The protein below binds the small molecule below.
Small molecule (SMILES): CNC(=O)c1cccc2cc(Oc3ccnc4cc(OCC5(N)CC5)c(OC)cc34)ccc12

Binding-site contacts:
Ligand atom C19 contacts residue LEU36 of chain 1.B at 3.7 Å (hydrophobic).
Ligand atom C24 contacts residue ALA64 of chain 1.B at 3.7 Å (hydrophobic).
Ligand atom C25 contacts residue GLU114 of chain 1.B at 3.6 Å.
Ligand atom C01 contacts residue PHE194 of chain 1.B at 3.0 Å (hydrophobic).
Ligand atom C11 contacts residue ASP193 of chain 1.B at 3.3 Å.
Ligand atom C03 contacts residue GLU83 of chain 1.B at 3.4 Å.
Ligand atom O15 contacts residue VAL44 of chain 1.B at 3.7 Å.
Ligand atom C29 contacts residue SER117 of chain 1.B at 3.6 Å.
Ligand atom C25 contacts residue ALA64 of chain 1.B at 3.6 Å (hydrophobic).
Ligand atom C21 contacts residue ALA116 of chain 1.B at 3.4 Å (hydrophobic).
Ligand atom C24 contacts residue TYR115 of chain 1.B at 3.7 Å (hydrophobic).
Ligand atom C27 contacts residue ALA116 of chain 1.B at 3.6 Å (hydrophobic).
Ligand atom O04 contacts residue ALA192 of chain 1.B at 3.7 Å.
Ligand atom C01 contacts residue ASP193 of chain 1.B at 3.5 Å.
Ligand atom C06 contacts residue VAL113 of chain 1.B at 3.7 Å (hydrophobic).
Ligand atom C08 contacts residue VAL113 of chain 1.B at 3.6 Å (hydrophobic).
Ligand atom C21 contacts residue TYR115 of chain 1.B at 3.6 Å (hydrophobic).
Ligand atom N23 contacts residue LEU182 of chain 1.B at 3.7 Å.
Ligand atom C33 contacts residue LEU36 of chain 1.B at 3.4 Å (hydrophobic).
Ligand atom C16 contacts residue LEU182 of chain 1.B at 3.5 Å (hydrophobic).
Ligand atom N02 contacts residue GLU83 of chain 1.B at 2.6 Å (salt-bridge).
Ligand atom C01 contacts residue GLU83 of chain 1.B at 3.6 Å.
Ligand atom C08 contacts residue LYS66 of chain 1.B at 3.3 Å.
Ligand atom N23 contacts residue ALA116 of chain 1.B at 2.9 Å (h-bond).
Ligand atom C24 contacts residue LEU182 of chain 1.B at 3.5 Å (hydrophobic).
Ligand atom C07 contacts residue LYS66 of chain 1.B at 3.6 Å.
Ligand atom C25 contacts residue LEU182 of chain 1.B at 3.5 Å (hydrophobic).
Ligand atom O32 contacts residue LEU36 of chain 1.B at 3.3 Å (h-bond).
Ligand atom C24 contacts residue ALA116 of chain 1.B at 3.5 Å (hydrophobic).
Ligand atom O04 contacts residue ASP193 of chain 1.B at 2.7 Å (salt-bridge).
Ligand atom C09 contacts residue LYS66 of chain 1.B at 3.7 Å.
Ligand atom C07 contacts residue VAL113 of chain 1.B at 3.4 Å (hydrophobic).
Ligand atom C03 contacts residue ASP193 of chain 1.B at 3.6 Å.
Ligand atom C06 contacts residue MET87 of chain 1.B at 3.6 Å (hydrophobic).
Ligand atom N23 contacts residue TYR115 of chain 1.B at 3.6 Å.
Ligand atom C05 contacts residue LYS66 of chain 1.B at 3.7 Å.
Ligand atom C09 contacts residue VAL113 of chain 1.B at 3.6 Å (hydrophobic).
Ligand atom C24 contacts residue GLU114 of chain 1.B at 3.0 Å.
Ligand atom C05 contacts residue GLU83 of chain 1.B at 3.3 Å.
Ligand atom C06 contacts residue GLU83 of chain 1.B at 3.0 Å.

Sequence of chain 1.B:
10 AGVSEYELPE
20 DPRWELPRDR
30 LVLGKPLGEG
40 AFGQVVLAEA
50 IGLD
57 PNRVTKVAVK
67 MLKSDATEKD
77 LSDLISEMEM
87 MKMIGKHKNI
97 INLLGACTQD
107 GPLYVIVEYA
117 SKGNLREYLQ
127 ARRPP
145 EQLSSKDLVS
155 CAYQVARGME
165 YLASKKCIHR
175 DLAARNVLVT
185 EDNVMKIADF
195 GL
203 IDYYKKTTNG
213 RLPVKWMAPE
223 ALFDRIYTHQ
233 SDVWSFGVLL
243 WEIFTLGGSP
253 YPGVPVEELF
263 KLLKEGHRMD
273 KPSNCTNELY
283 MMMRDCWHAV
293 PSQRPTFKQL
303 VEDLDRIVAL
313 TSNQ